Binding-site contacts:
Ligand atom O7 contacts residue ASN97 of chain 1.A at 3.3 Å (h-bond).
Ligand atom C1 contacts residue PHE136 of chain 1.A at 4.1 Å (hydrophobic).
Ligand atom C4 contacts residue ASN97 of chain 1.A at 4.2 Å.
Ligand atom C5 contacts residue ILE137 of chain 1.A at 4.1 Å (hydrophobic).
Ligand atom C5 contacts residue ASN97 of chain 1.A at 3.7 Å.
Ligand atom C3 contacts residue ASN97 of chain 1.A at 3.8 Å.
Ligand atom C7 contacts residue ASN97 of chain 1.A at 3.3 Å.
Ligand atom O5 contacts residue ASN97 of chain 1.A at 2.4 Å (h-bond).
Ligand atom C8 contacts residue GLN96 of chain 1.A at 3.2 Å.
Ligand atom N2 contacts residue ASN97 of chain 1.A at 2.9 Å (h-bond).
Ligand atom C6 contacts residue ILE137 of chain 1.A at 3.6 Å (hydrophobic).
Ligand atom O6 contacts residue GLU135 of chain 1.A at 3.0 Å (salt-bridge).
Ligand atom O6 contacts residue ILE137 of chain 1.A at 4.0 Å.
Ligand atom O5 contacts residue PHE136 of chain 1.A at 4.3 Å.
Ligand atom C3 contacts residue PHE136 of chain 1.A at 4.5 Å (hydrophobic).
Ligand atom O6 contacts residue ASN97 of chain 1.A at 4.5 Å.
Ligand atom C1 contacts residue ASN97 of chain 1.A at 1.4 Å.
Ligand atom O5 contacts residue GLU135 of chain 1.A at 4.5 Å.
Ligand atom C2 contacts residue ASN97 of chain 1.A at 2.4 Å.
Ligand atom C8 contacts residue ASN97 of chain 1.A at 4.4 Å.
Ligand atom C5 contacts residue PHE136 of chain 1.A at 3.9 Å (hydrophobic).
Ligand atom C6 contacts residue GLU135 of chain 1.A at 4.1 Å.

Sequence of chain 1.A:
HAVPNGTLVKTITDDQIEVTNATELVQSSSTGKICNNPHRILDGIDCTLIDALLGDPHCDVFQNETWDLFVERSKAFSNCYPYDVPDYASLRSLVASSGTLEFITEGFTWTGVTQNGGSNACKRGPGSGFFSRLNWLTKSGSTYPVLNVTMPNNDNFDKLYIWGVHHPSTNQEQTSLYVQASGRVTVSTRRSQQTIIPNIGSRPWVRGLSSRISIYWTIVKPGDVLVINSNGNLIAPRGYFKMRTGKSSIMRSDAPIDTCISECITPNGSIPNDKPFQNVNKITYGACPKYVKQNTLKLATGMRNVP

The protein below binds the small molecule below.
Small molecule (SMILES): CC(=O)N[C@@H]1[C@@H](O)[C@H](O)[C@@H](CO)O[C@H]1O